A small-molecule ligand and the protein it binds are described below.
Small molecule (SMILES): Nc1ncnc2c1N1CN2[C@H]2C[C@]3(OP3(O)(O)OC[C@H]3OCC[C@@H]3O[P](=O)(O)OC[C@H]3O[C@@H]1C[C@@H]3O)[C@@H](CO[P](=O)(O)O[C@H]1CCO[C@@H]1COP(=O)=O)O2

Sequence of chain 27.A:
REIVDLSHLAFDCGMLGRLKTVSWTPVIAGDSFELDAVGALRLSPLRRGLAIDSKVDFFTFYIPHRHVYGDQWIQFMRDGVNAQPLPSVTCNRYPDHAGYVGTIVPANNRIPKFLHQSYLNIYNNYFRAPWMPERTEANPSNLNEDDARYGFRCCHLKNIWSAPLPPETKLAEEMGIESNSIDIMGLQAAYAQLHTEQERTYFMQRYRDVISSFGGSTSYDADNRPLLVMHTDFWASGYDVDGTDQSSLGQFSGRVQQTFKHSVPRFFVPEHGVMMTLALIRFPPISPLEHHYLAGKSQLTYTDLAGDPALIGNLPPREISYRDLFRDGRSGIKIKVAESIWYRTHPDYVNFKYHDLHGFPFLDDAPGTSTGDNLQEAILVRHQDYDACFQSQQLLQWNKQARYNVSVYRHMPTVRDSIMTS

Sequence of chain 27.C:
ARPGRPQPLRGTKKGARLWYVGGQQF

Sequence of chain 28.A:
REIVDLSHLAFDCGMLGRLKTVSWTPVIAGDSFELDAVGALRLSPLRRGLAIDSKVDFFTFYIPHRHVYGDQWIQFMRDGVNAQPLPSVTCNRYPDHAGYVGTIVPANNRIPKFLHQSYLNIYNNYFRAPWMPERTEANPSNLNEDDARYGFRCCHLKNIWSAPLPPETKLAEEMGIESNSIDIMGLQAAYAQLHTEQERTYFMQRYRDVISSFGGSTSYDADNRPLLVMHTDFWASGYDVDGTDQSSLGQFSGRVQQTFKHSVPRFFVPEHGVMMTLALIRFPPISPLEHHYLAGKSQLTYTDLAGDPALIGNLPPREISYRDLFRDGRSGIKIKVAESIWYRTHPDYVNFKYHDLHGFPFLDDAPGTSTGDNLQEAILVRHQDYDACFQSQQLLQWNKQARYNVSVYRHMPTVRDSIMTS

Binding-site contacts:
Ligand atom OP2 contacts residue ARG425 of chain 28.A at 3.8 Å.
Ligand atom C4 contacts residue ARG425 of chain 28.A at 3.6 Å.
Ligand atom P contacts residue ARG425 of chain 28.A at 3.5 Å.
Ligand atom C4 contacts residue GLU208 of chain 27.A at 3.4 Å.
Ligand atom OP2 contacts residue ASP426 of chain 28.A at 2.8 Å (salt-bridge).
Ligand atom C5' contacts residue DC1 of chain 27.H at 2.3 Å.
Ligand atom C5' contacts residue ARG28 of chain 27.C at 3.1 Å.
Ligand atom C2 contacts residue GLU208 of chain 27.A at 1.6 Å.
Ligand atom N3 contacts residue GLU208 of chain 27.A at 2.7 Å (salt-bridge).
Ligand atom C3' contacts residue DC1 of chain 27.E at 2.9 Å.
Ligand atom O5' contacts residue DC1 of chain 27.H at 2.6 Å.
Ligand atom C1' contacts residue PHE212 of chain 27.A at 3.5 Å (hydrophobic).
Ligand atom C5' contacts residue TYR31 of chain 27.C at 2.9 Å (hydrophobic).
Ligand atom O3' contacts residue ARG28 of chain 27.C at 3.5 Å (salt-bridge).
Ligand atom O4' contacts residue ARG425 of chain 28.A at 3.7 Å.
Ligand atom C4' contacts residue DC1 of chain 27.H at 2.8 Å.
Ligand atom C2 contacts residue PHE212 of chain 27.A at 3.8 Å (hydrophobic).
Ligand atom N1 contacts residue ARG425 of chain 28.A at 3.6 Å (salt-bridge).
Ligand atom O3' contacts residue DC1 of chain 27.E at 3.3 Å.
Ligand atom O3' contacts residue THR423 of chain 28.A at 3.8 Å.
Ligand atom O4' contacts residue PHE212 of chain 27.A at 3.4 Å.
Ligand atom C2 contacts residue ARG425 of chain 28.A at 3.1 Å.
Ligand atom OP1 contacts residue GLY34 of chain 27.C at 3.8 Å.
Ligand atom O3' contacts residue ARG425 of chain 28.A at 3.8 Å.
Ligand atom C5 contacts residue GLU208 of chain 27.A at 3.4 Å.
Ligand atom OP2 contacts residue DC1 of chain 27.H at 2.0 Å.
Ligand atom C2' contacts residue DC1 of chain 27.E at 2.2 Å.
Ligand atom C1' contacts residue DC1 of chain 27.E at 3.6 Å.
Ligand atom OP2 contacts residue THR423 of chain 28.A at 2.9 Å.
Ligand atom N6 contacts residue GLU208 of chain 27.A at 3.4 Å (salt-bridge).
Ligand atom P contacts residue DC1 of chain 27.H at 2.5 Å.
Ligand atom N1 contacts residue GLU208 of chain 27.A at 1.5 Å (salt-bridge).
Ligand atom OP1 contacts residue ARG28 of chain 27.C at 3.2 Å (salt-bridge).
Ligand atom O5' contacts residue TYR31 of chain 27.C at 3.4 Å (h-bond).
Ligand atom N3 contacts residue PHE212 of chain 27.A at 2.9 Å.
Ligand atom N3 contacts residue ARG425 of chain 28.A at 3.1 Å (salt-bridge).
Ligand atom O5' contacts residue ARG425 of chain 28.A at 2.8 Å.
Ligand atom O5' contacts residue ARG28 of chain 27.C at 3.4 Å.
Ligand atom C1' contacts residue ALA27 of chain 27.C at 3.8 Å (hydrophobic).
Ligand atom C6 contacts residue GLU208 of chain 27.A at 2.6 Å.